The protein below binds the small molecule below.
Small molecule (SMILES): CC(C)C[C@H](NC(=O)OCc1ccccc1)C(=O)N[C@@H](CC(C)C)C(=O)N[C@@H](CC(C)C)[C@@H](O)CO

Sequence of chain 1.BA:
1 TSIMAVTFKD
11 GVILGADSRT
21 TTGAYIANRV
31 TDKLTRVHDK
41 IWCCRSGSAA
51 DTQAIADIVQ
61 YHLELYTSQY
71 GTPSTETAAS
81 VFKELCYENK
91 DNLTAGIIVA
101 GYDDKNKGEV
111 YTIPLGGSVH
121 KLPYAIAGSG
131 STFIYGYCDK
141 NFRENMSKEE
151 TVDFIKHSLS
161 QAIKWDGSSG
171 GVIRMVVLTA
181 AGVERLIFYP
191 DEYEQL

Sequence of chain 1.V:
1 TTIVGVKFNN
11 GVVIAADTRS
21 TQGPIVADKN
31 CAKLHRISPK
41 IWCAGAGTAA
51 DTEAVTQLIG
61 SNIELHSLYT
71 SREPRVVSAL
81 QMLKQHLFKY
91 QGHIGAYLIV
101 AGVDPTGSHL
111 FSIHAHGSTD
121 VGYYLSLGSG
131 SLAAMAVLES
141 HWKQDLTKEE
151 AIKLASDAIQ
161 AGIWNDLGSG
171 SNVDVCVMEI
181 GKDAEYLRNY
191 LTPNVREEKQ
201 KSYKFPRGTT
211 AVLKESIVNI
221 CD

Binding-site contacts:
Ligand atom O10 contacts residue GLY47 of chain 1.BA at 3.2 Å (h-bond).
Ligand atom C11 contacts residue GLY47 of chain 1.BA at 3.8 Å.
Ligand atom C9 contacts residue THR1 of chain 1.BA at 1.5 Å.
Ligand atom C19 contacts residue ALA49 of chain 1.BA at 3.6 Å (hydrophobic).
Ligand atom C47 contacts residue THR20 of chain 1.BA at 3.5 Å.
Ligand atom N23 contacts residue THR21 of chain 1.BA at 2.9 Å (h-bond).
Ligand atom O36 contacts residue THR22 of chain 1.BA at 3.5 Å.
Ligand atom N20 contacts residue THR1 of chain 1.BA at 3.6 Å.
Ligand atom C47 contacts residue LYS33 of chain 1.BA at 3.9 Å.
Ligand atom C21 contacts residue GLY47 of chain 1.BA at 3.7 Å.
Ligand atom O41 contacts residue SER48 of chain 1.BA at 3.6 Å.
Ligand atom O41 contacts residue ALA49 of chain 1.BA at 3.1 Å (h-bond).
Ligand atom C12 contacts residue GLY47 of chain 1.BA at 3.6 Å.
Ligand atom C25 contacts residue THR21 of chain 1.BA at 3.5 Å.
Ligand atom O41 contacts residue GLY47 of chain 1.BA at 3.5 Å (h-bond).
Ligand atom C40 contacts residue HIS114 of chain 1.V at 3.6 Å.
Ligand atom C19 contacts residue ARG45 of chain 1.BA at 3.9 Å.
Ligand atom C42 contacts residue THR21 of chain 1.BA at 3.8 Å.
Ligand atom C11 contacts residue THR1 of chain 1.BA at 2.4 Å.
Ligand atom C39 contacts residue HIS114 of chain 1.V at 3.5 Å.
Ligand atom C13 contacts residue GLY47 of chain 1.BA at 3.6 Å.
Ligand atom C44 contacts residue SER168 of chain 1.BA at 3.8 Å.
Ligand atom C39 contacts residue THR22 of chain 1.BA at 3.5 Å.
Ligand atom C9 contacts residue SER168 of chain 1.BA at 3.5 Å.
Ligand atom C11 contacts residue LYS33 of chain 1.BA at 3.8 Å.
Ligand atom O46 contacts residue THR20 of chain 1.BA at 3.3 Å.
Ligand atom O10 contacts residue THR1 of chain 1.BA at 2.3 Å (h-bond).
Ligand atom C12 contacts residue THR1 of chain 1.BA at 2.6 Å.
Ligand atom C40 contacts residue SER118 of chain 1.V at 3.3 Å.
Ligand atom C22 contacts residue THR21 of chain 1.BA at 3.9 Å.
Ligand atom O46 contacts residue THR21 of chain 1.BA at 3.0 Å (h-bond).
Ligand atom C29 contacts residue HIS116 of chain 1.V at 3.7 Å.
Ligand atom C22 contacts residue GLY47 of chain 1.BA at 3.7 Å.
Ligand atom C1 contacts residue LYS33 of chain 1.BA at 3.7 Å.
Ligand atom C19 contacts residue GLY47 of chain 1.BA at 3.9 Å.
Ligand atom C12 contacts residue LYS33 of chain 1.BA at 3.9 Å.
Ligand atom C1 contacts residue THR1 of chain 1.BA at 1.4 Å.
Ligand atom N20 contacts residue GLY47 of chain 1.BA at 2.9 Å (h-bond).
Ligand atom C19 contacts residue THR52 of chain 1.BA at 3.8 Å.
Ligand atom C24 contacts residue THR21 of chain 1.BA at 3.7 Å.